Binding-site contacts:
Ligand atom C7 contacts residue ASN165 of chain 1.B at 3.5 Å.
Ligand atom C4 contacts residue ASN165 of chain 1.B at 4.3 Å.
Ligand atom C3 contacts residue ASN165 of chain 1.B at 3.8 Å.
Ligand atom C5 contacts residue ASN165 of chain 1.B at 3.7 Å.
Ligand atom N2 contacts residue ASN165 of chain 1.B at 2.9 Å (h-bond).
Ligand atom O5 contacts residue GLU132 of chain 1.B at 3.7 Å.
Ligand atom N2 contacts residue GLU132 of chain 1.B at 3.9 Å.
Ligand atom O5 contacts residue ASN165 of chain 1.B at 2.4 Å (h-bond).
Ligand atom C1 contacts residue ASN165 of chain 1.B at 1.4 Å.
Ligand atom C1 contacts residue GLU132 of chain 1.B at 3.3 Å.
Ligand atom C2 contacts residue GLU132 of chain 1.B at 3.5 Å.
Ligand atom C2 contacts residue ASN165 of chain 1.B at 2.5 Å.
Ligand atom O7 contacts residue ASN165 of chain 1.B at 3.6 Å.

Sequence of chain 1.B:
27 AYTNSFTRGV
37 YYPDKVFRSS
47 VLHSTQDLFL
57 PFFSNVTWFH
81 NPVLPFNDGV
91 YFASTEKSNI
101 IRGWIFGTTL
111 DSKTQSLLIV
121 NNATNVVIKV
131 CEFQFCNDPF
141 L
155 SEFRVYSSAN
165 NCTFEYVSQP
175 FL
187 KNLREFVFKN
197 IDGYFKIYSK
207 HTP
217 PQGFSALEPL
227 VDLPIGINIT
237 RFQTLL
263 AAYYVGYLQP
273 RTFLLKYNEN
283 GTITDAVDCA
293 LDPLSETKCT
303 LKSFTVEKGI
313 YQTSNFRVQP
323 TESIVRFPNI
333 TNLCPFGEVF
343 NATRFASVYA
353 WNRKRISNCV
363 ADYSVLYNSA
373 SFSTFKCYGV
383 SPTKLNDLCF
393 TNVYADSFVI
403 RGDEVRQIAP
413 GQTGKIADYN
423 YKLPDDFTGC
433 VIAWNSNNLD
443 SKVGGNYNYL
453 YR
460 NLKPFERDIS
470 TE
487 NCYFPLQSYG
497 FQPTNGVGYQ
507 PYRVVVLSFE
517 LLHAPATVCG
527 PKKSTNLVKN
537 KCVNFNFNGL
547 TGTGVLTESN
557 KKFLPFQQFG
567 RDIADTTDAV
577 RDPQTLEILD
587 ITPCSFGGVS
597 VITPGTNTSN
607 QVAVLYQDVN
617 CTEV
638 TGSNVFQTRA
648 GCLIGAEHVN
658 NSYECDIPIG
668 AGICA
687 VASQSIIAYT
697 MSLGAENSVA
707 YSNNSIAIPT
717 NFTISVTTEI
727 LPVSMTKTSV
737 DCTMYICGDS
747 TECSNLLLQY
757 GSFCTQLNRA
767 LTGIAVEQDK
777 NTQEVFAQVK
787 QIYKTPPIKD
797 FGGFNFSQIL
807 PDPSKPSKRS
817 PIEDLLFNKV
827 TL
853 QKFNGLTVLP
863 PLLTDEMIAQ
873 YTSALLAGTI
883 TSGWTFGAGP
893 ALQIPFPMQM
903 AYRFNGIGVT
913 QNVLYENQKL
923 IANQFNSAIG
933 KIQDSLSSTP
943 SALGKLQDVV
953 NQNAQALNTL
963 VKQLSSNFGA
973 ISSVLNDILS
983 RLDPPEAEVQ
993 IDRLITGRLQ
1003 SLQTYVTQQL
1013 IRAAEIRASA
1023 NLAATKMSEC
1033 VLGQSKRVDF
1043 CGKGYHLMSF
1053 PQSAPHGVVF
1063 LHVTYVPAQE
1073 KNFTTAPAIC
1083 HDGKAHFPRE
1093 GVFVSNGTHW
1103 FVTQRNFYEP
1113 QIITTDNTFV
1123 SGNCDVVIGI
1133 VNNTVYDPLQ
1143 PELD

The small molecule below binds the protein below.
Small molecule (SMILES): CC(=O)N[C@@H]1[C@@H](O)[C@H](O)[C@@H](CO)O[C@H]1O